Sequence of chain 1.A:
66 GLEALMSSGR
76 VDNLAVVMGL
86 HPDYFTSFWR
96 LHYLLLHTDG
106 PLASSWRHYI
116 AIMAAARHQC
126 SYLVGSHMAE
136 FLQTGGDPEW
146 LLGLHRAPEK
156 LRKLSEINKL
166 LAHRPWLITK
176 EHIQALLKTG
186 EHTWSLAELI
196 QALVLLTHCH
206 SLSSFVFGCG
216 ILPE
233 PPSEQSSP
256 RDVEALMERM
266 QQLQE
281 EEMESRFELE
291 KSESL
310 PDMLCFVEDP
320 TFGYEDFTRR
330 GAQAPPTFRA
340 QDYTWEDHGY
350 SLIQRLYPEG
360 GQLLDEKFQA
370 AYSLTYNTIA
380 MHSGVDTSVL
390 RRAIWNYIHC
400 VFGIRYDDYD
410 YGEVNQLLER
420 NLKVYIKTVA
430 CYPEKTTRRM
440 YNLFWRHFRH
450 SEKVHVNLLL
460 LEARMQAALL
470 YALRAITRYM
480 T

Binding-site contacts:
Ligand atom CG contacts residue TRP444 of chain 1.A at 4.4 Å (hydrophobic).
Ligand atom CA contacts residue THR386 of chain 1.A at 4.4 Å.
Ligand atom OXT contacts residue HIS454 of chain 1.A at 4.2 Å.
Ligand atom CB contacts residue ARG390 of chain 1.A at 4.4 Å.
Ligand atom CD1 contacts residue PHE447 of chain 1.A at 4.0 Å (hydrophobic).
Ligand atom CD1 contacts residue TRP444 of chain 1.A at 3.9 Å (hydrophobic).
Ligand atom CD2 contacts residue VAL455 of chain 1.A at 3.7 Å (hydrophobic).
Ligand atom CD2 contacts residue TRP444 of chain 1.A at 3.7 Å (hydrophobic).
Ligand atom C contacts residue ASN376 of chain 1.A at 4.3 Å.
Ligand atom OXT contacts residue ARG390 of chain 1.A at 3.5 Å (salt-bridge).
Ligand atom N contacts residue GLU451 of chain 1.A at 2.9 Å (salt-bridge).
Ligand atom OXT contacts residue LEU373 of chain 1.A at 4.3 Å.
Ligand atom O contacts residue THR377 of chain 1.A at 3.6 Å (h-bond).
Ligand atom C contacts residue THR374 of chain 1.A at 3.5 Å.
Ligand atom CD1 contacts residue LEU389 of chain 1.A at 4.2 Å (hydrophobic).
Ligand atom C contacts residue TYR375 of chain 1.A at 3.8 Å (hydrophobic).
Ligand atom OXT contacts residue ASN376 of chain 1.A at 4.5 Å.
Ligand atom C contacts residue HIS454 of chain 1.A at 4.3 Å.
Ligand atom CB contacts residue THR377 of chain 1.A at 4.5 Å.
Ligand atom CA contacts residue THR377 of chain 1.A at 3.1 Å.
Ligand atom OXT contacts residue THR386 of chain 1.A at 2.6 Å (h-bond).
Ligand atom OXT contacts residue THR374 of chain 1.A at 2.9 Å (h-bond).
Ligand atom O contacts residue TYR375 of chain 1.A at 2.7 Å (h-bond).
Ligand atom CG contacts residue LEU389 of chain 1.A at 4.4 Å (hydrophobic).
Ligand atom N contacts residue HIS454 of chain 1.A at 4.4 Å.
Ligand atom CD2 contacts residue HIS454 of chain 1.A at 4.2 Å.
Ligand atom OXT contacts residue THR377 of chain 1.A at 4.2 Å.
Ligand atom N contacts residue THR377 of chain 1.A at 3.2 Å (h-bond).
Ligand atom CA contacts residue HIS454 of chain 1.A at 4.3 Å.
Ligand atom CD2 contacts residue GLU451 of chain 1.A at 4.1 Å.
Ligand atom OXT contacts residue TYR375 of chain 1.A at 4.0 Å.
Ligand atom C contacts residue THR386 of chain 1.A at 3.6 Å.
Ligand atom CB contacts residue GLU451 of chain 1.A at 4.5 Å.
Ligand atom CA contacts residue GLU451 of chain 1.A at 3.9 Å.
Ligand atom CD1 contacts residue GLU451 of chain 1.A at 3.5 Å.
Ligand atom CB contacts residue HIS454 of chain 1.A at 3.5 Å.
Ligand atom O contacts residue ASN376 of chain 1.A at 3.4 Å (h-bond).
Ligand atom O contacts residue THR386 of chain 1.A at 4.4 Å.
Ligand atom C contacts residue THR377 of chain 1.A at 3.4 Å.
Ligand atom O contacts residue THR374 of chain 1.A at 3.3 Å (h-bond).

This protein binds this small molecule.
Small molecule (SMILES): CC(C)C[C@H](N)C(=O)O